Binding-site contacts:
Ligand atom OAE contacts residue PRO5 of chain 1.A at 3.9 Å.
Ligand atom CAG contacts residue GLY3 of chain 1.A at 3.4 Å.
Ligand atom CAG contacts residue ASN4 of chain 1.A at 3.7 Å.
Ligand atom OAE contacts residue GLY3 of chain 1.A at 3.3 Å (h-bond).
Ligand atom NAB contacts residue GLY3 of chain 1.A at 3.3 Å.
Ligand atom CAF contacts residue GLY3 of chain 1.A at 3.9 Å.
Ligand atom NAD contacts residue ALA27 of chain 1.A at 4.2 Å.
Ligand atom OAE contacts residue ALA27 of chain 1.A at 3.6 Å.
Ligand atom OAE contacts residue ASN4 of chain 1.A at 3.6 Å.
Ligand atom NAD contacts residue GLY3 of chain 1.A at 3.7 Å.
Ligand atom NAB contacts residue ASN4 of chain 1.A at 3.2 Å (h-bond).
Ligand atom CAC contacts residue GLY3 of chain 1.A at 3.7 Å.
Ligand atom NAD contacts residue PRO5 of chain 1.A at 4.3 Å.

Sequence of chain 1.A:
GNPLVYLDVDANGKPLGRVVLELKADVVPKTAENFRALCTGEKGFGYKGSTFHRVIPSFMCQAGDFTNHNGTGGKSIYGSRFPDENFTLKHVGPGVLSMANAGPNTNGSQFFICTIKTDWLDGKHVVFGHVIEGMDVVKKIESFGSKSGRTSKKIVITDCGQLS

This small molecule binds to this protein.
Small molecule (SMILES): Cc1cc(N)on1